Binding-site contacts:
Ligand atom N6 contacts residue PHE283 of chain 1.C at 3.5 Å.
Ligand atom C2 contacts residue PHE283 of chain 1.C at 3.5 Å (hydrophobic).
Ligand atom C20 contacts residue MET267 of chain 1.C at 3.6 Å (hydrophobic).
Ligand atom C14 contacts residue GLN280 of chain 1.C at 3.9 Å.
Ligand atom C16 contacts residue ILE246 of chain 1.C at 3.7 Å (hydrophobic).
Ligand atom C4 contacts residue PHE283 of chain 1.C at 3.7 Å (hydrophobic).
Ligand atom C20 contacts residue PHE283 of chain 1.C at 3.8 Å (hydrophobic).
Ligand atom C14 contacts residue VAL232 of chain 1.C at 3.8 Å (hydrophobic).
Ligand atom C15 contacts residue VAL232 of chain 1.C at 3.5 Å (hydrophobic).
Ligand atom C15 contacts residue SER231 of chain 1.C at 3.0 Å.
Ligand atom O18 contacts residue GLN280 of chain 1.C at 3.8 Å.
Ligand atom C22 contacts residue PHE283 of chain 1.C at 3.8 Å (hydrophobic).
Ligand atom N11 contacts residue LEU189 of chain 1.C at 3.9 Å.
Ligand atom O10 contacts residue MET267 of chain 1.C at 3.2 Å.
Ligand atom N6 contacts residue MET267 of chain 1.C at 3.5 Å.
Ligand atom C15 contacts residue LEU229 of chain 1.C at 3.7 Å (hydrophobic).
Ligand atom C13 contacts residue PHE250 of chain 1.C at 3.6 Å (hydrophobic).
Ligand atom O18 contacts residue VAL232 of chain 1.C at 3.4 Å.
Ligand atom C5 contacts residue PHE250 of chain 1.C at 4.0 Å (hydrophobic).
Ligand atom C16 contacts residue TYR78 of chain 1.C at 3.6 Å (hydrophobic).
Ligand atom C1 contacts residue PHE283 of chain 1.C at 3.6 Å (hydrophobic).
Ligand atom C4 contacts residue GLN280 of chain 1.C at 3.7 Å.
Ligand atom C2 contacts residue PHE250 of chain 1.C at 3.8 Å (hydrophobic).
Ligand atom C24 contacts residue VAL287 of chain 1.C at 3.9 Å (hydrophobic).
Ligand atom C8 contacts residue LEU229 of chain 1.C at 3.8 Å (hydrophobic).
Ligand atom C17 contacts residue MET267 of chain 1.C at 3.8 Å (hydrophobic).
Ligand atom O10 contacts residue GLN280 of chain 1.C at 2.9 Å (h-bond).
Ligand atom O18 contacts residue SER231 of chain 1.C at 3.4 Å (h-bond).
Ligand atom N11 contacts residue PHE250 of chain 1.C at 3.9 Å.
Ligand atom N9 contacts residue PHE283 of chain 1.C at 4.0 Å.
Ligand atom N6 contacts residue PHE250 of chain 1.C at 3.6 Å.
Ligand atom N9 contacts residue GLN280 of chain 1.C at 3.1 Å (h-bond).
Ligand atom C16 contacts residue SER231 of chain 1.C at 3.5 Å.
Ligand atom C21 contacts residue LEU189 of chain 1.C at 3.8 Å (hydrophobic).
Ligand atom O10 contacts residue PHE283 of chain 1.C at 3.7 Å.
Ligand atom C3 contacts residue PHE283 of chain 1.C at 3.9 Å (hydrophobic).
Ligand atom C12 contacts residue LEU229 of chain 1.C at 4.0 Å (hydrophobic).
Ligand atom C5 contacts residue PHE283 of chain 1.C at 3.9 Å (hydrophobic).
Ligand atom C7 contacts residue SER231 of chain 1.C at 3.8 Å.
Ligand atom C13 contacts residue PHE283 of chain 1.C at 3.9 Å (hydrophobic).

Sequence of chain 1.C:
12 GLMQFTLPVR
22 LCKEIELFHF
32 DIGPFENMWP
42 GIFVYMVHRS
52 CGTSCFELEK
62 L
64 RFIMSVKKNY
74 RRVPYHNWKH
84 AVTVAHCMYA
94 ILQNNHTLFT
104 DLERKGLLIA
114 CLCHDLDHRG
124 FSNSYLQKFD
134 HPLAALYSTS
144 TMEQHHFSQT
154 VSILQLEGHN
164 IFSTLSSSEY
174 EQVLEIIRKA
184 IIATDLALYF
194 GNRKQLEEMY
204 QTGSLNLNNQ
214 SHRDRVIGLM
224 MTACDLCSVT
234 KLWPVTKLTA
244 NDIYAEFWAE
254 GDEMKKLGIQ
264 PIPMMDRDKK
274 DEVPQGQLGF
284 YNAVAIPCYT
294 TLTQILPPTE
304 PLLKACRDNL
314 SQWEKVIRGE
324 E

This small molecule binds to this protein.
Small molecule (SMILES): CC1(C)C(=O)NC(=O)c2c1ccc1nc(Cc3ccccc3)[nH]c21